Sequence of chain 2.B:
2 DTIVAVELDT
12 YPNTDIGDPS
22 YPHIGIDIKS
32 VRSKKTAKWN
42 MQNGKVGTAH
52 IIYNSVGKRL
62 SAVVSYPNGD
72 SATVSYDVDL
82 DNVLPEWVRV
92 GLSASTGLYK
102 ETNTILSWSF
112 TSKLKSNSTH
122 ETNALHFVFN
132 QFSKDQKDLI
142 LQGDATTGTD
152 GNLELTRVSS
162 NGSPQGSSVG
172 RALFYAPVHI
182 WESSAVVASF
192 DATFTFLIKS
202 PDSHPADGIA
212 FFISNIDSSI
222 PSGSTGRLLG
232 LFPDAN

A small-molecule ligand and the protein it binds are described below.
Small molecule (SMILES): CO[C@H]1O[C@H](CO)[C@@H](O)[C@H](O)[C@@H]1O

Binding-site contacts:
Ligand atom O6 contacts residue LEU99 of chain 2.B at 3.2 Å (h-bond).
Ligand atom C6 contacts residue ASP208 of chain 2.B at 3.4 Å.
Ligand atom C5 contacts residue ASP208 of chain 2.B at 3.9 Å.
Ligand atom C4 contacts residue GLY227 of chain 2.B at 4.2 Å.
Ligand atom O4 contacts residue ARG228 of chain 2.B at 3.3 Å.
Ligand atom C7 contacts residue LEU99 of chain 2.B at 4.3 Å (hydrophobic).
Ligand atom O6 contacts residue TYR100 of chain 2.B at 2.9 Å (h-bond).
Ligand atom O4 contacts residue ASN14 of chain 2.B at 2.9 Å (h-bond).
Ligand atom C3 contacts residue ARG228 of chain 2.B at 4.0 Å.
Ligand atom O5 contacts residue LEU99 of chain 2.B at 2.9 Å (h-bond).
Ligand atom C6 contacts residue TYR12 of chain 2.B at 3.3 Å (hydrophobic).
Ligand atom O4 contacts residue TYR12 of chain 2.B at 3.2 Å.
Ligand atom C6 contacts residue GLY98 of chain 2.B at 4.4 Å.
Ligand atom O3 contacts residue ASN14 of chain 2.B at 4.4 Å.
Ligand atom O4 contacts residue ASP208 of chain 2.B at 2.5 Å (salt-bridge).
Ligand atom C3 contacts residue ASN14 of chain 2.B at 4.1 Å.
Ligand atom O2 contacts residue GLY227 of chain 2.B at 4.2 Å.
Ligand atom O1 contacts residue LEU99 of chain 2.B at 4.3 Å.
Ligand atom C2 contacts residue LEU99 of chain 2.B at 4.4 Å (hydrophobic).
Ligand atom O2 contacts residue LEU99 of chain 2.B at 3.9 Å.
Ligand atom O4 contacts residue GLY227 of chain 2.B at 4.2 Å.
Ligand atom C5 contacts residue TYR12 of chain 2.B at 3.5 Å (hydrophobic).
Ligand atom O3 contacts residue ARG228 of chain 2.B at 3.1 Å (salt-bridge).
Ligand atom O5 contacts residue GLY98 of chain 2.B at 3.8 Å.
Ligand atom C6 contacts residue LEU99 of chain 2.B at 4.2 Å (hydrophobic).
Ligand atom C5 contacts residue GLY98 of chain 2.B at 4.4 Å.
Ligand atom C5 contacts residue LEU99 of chain 2.B at 4.1 Å (hydrophobic).
Ligand atom C1 contacts residue LEU99 of chain 2.B at 3.6 Å (hydrophobic).
Ligand atom O6 contacts residue GLY98 of chain 2.B at 3.2 Å.
Ligand atom O6 contacts residue ALA207 of chain 2.B at 3.2 Å.
Ligand atom C4 contacts residue TYR12 of chain 2.B at 4.1 Å (hydrophobic).
Ligand atom O3 contacts residue GLY227 of chain 2.B at 3.9 Å.
Ligand atom O6 contacts residue ASP208 of chain 2.B at 2.9 Å (salt-bridge).
Ligand atom C4 contacts residue ASP208 of chain 2.B at 3.2 Å.
Ligand atom C4 contacts residue ARG228 of chain 2.B at 3.7 Å.
Ligand atom O2 contacts residue GLY98 of chain 2.B at 3.6 Å.
Ligand atom C6 contacts residue ALA207 of chain 2.B at 3.5 Å (hydrophobic).
Ligand atom C6 contacts residue TYR100 of chain 2.B at 4.0 Å (hydrophobic).
Ligand atom C4 contacts residue ASN14 of chain 2.B at 4.0 Å.
Ligand atom O5 contacts residue TYR100 of chain 2.B at 4.1 Å.